This protein binds this small molecule.
Small molecule (SMILES): N[C@@H](CCCC[NH3+])C(=O)O

Binding-site contacts:
Ligand atom CE contacts residue GLU364 of chain 1.D at 3.7 Å.
Ligand atom NZ contacts residue GLN369 of chain 1.D at 2.6 Å (h-bond).
Ligand atom CB contacts residue ARG414 of chain 1.B at 4.0 Å.
Ligand atom CG contacts residue ASP376 of chain 1.D at 3.8 Å.
Ligand atom N contacts residue TRP372 of chain 1.D at 3.5 Å.
Ligand atom C contacts residue ASP376 of chain 1.D at 3.8 Å.
Ligand atom CD contacts residue ARG414 of chain 1.B at 4.4 Å.
Ligand atom C contacts residue ARG414 of chain 1.B at 3.9 Å.
Ligand atom NZ contacts residue GLU364 of chain 1.D at 4.1 Å.
Ligand atom NZ contacts residue GLU160 of chain 1.B at 3.7 Å.
Ligand atom OXT contacts residue ASP376 of chain 1.D at 3.6 Å.
Ligand atom CG contacts residue TRP372 of chain 1.D at 3.6 Å (hydrophobic).
Ligand atom CA contacts residue ASP376 of chain 1.D at 3.4 Å.
Ligand atom NZ contacts residue ASP413 of chain 1.B at 3.7 Å.
Ligand atom CG contacts residue ARG414 of chain 1.B at 4.1 Å.
Ligand atom NZ contacts residue GLY161 of chain 1.B at 3.6 Å.
Ligand atom OXT contacts residue ARG414 of chain 1.B at 3.9 Å.
Ligand atom OXT contacts residue LEU415 of chain 1.B at 3.2 Å (h-bond).
Ligand atom CB contacts residue ASP376 of chain 1.D at 3.4 Å.
Ligand atom CD contacts residue TRP372 of chain 1.D at 3.3 Å (hydrophobic).
Ligand atom OXT contacts residue LYS444 of chain 1.B at 4.5 Å.
Ligand atom CD contacts residue GLU364 of chain 1.D at 3.9 Å.
Ligand atom CG contacts residue GLU364 of chain 1.D at 3.9 Å.
Ligand atom CD contacts residue GLN369 of chain 1.D at 3.9 Å.
Ligand atom O contacts residue THR357 of chain 1.D at 4.2 Å.
Ligand atom CE contacts residue ASP413 of chain 1.B at 4.2 Å.
Ligand atom CE contacts residue ARG414 of chain 1.B at 3.6 Å.
Ligand atom N contacts residue THR357 of chain 1.D at 2.7 Å (h-bond).
Ligand atom NZ contacts residue ARG414 of chain 1.B at 4.1 Å.
Ligand atom CE contacts residue GLN369 of chain 1.D at 3.6 Å.
Ligand atom N contacts residue ASP376 of chain 1.D at 2.7 Å (salt-bridge).
Ligand atom O contacts residue LEU415 of chain 1.B at 2.9 Å (h-bond).
Ligand atom C contacts residue LEU415 of chain 1.B at 3.5 Å (hydrophobic).
Ligand atom O contacts residue ARG414 of chain 1.B at 3.4 Å.
Ligand atom CD contacts residue ASP376 of chain 1.D at 4.1 Å.
Ligand atom CA contacts residue THR357 of chain 1.D at 3.7 Å.
Ligand atom C contacts residue THR357 of chain 1.D at 3.8 Å.
Ligand atom OXT contacts residue THR357 of chain 1.D at 3.8 Å.
Ligand atom OXT contacts residue ASP413 of chain 1.B at 4.4 Å.

Sequence of chain 1.B:
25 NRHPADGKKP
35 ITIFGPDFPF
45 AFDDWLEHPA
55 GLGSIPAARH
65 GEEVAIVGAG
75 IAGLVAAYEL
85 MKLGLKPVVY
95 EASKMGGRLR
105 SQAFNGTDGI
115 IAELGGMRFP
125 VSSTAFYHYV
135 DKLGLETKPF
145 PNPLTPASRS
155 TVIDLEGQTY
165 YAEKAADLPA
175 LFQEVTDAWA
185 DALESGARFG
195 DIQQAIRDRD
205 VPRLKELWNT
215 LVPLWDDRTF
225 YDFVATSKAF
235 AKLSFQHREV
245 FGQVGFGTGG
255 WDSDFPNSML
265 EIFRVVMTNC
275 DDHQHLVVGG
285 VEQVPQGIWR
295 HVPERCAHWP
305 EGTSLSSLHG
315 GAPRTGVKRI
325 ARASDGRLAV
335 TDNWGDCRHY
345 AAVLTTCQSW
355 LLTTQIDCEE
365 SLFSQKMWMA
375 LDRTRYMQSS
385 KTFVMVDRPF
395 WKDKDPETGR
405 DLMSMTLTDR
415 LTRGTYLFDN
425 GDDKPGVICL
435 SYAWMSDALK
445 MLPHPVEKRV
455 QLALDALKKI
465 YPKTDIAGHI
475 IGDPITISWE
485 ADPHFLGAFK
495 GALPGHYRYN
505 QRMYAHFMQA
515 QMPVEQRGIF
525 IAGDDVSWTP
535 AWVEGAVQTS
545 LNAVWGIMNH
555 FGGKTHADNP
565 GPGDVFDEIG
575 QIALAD

Sequence of chain 1.D:
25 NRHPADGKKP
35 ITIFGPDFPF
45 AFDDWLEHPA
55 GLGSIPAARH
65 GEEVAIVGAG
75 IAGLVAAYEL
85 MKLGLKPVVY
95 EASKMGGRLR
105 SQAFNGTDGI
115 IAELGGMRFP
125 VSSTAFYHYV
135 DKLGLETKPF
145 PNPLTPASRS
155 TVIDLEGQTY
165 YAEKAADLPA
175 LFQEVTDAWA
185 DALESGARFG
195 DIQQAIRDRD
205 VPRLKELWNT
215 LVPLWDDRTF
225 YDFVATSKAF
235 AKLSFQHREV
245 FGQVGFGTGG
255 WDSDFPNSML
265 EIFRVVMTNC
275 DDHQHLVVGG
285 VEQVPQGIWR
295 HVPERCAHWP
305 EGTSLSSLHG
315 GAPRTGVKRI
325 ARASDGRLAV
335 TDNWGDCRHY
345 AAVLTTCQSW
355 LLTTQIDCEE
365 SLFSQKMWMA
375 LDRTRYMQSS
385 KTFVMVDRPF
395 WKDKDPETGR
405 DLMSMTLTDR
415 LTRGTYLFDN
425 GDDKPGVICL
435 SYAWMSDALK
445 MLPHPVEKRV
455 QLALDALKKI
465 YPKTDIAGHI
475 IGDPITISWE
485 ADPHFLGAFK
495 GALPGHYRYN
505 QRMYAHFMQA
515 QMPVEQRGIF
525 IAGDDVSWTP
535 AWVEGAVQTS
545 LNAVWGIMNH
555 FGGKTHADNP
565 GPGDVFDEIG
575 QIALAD